This small molecule binds to this protein.
Small molecule (SMILES): CC(=O)N[C@H]1[C@H](O[C@H]2[C@H](O)[C@@H](NC(C)=O)CO[C@@H]2CO)O[C@H](CO)[C@@H](O)[C@@H]1O

Binding-site contacts:
Ligand atom C7 contacts residue PHE119 of chain 1.N at 4.5 Å (hydrophobic).
Ligand atom C3 contacts residue ASN120 of chain 1.N at 3.8 Å.
Ligand atom O5 contacts residue ASN120 of chain 1.N at 2.3 Å (h-bond).
Ligand atom C4 contacts residue ASN120 of chain 1.N at 4.2 Å.
Ligand atom C7 contacts residue ASN120 of chain 1.N at 3.6 Å.
Ligand atom O7 contacts residue LYS131 of chain 1.N at 3.5 Å.
Ligand atom C8 contacts residue SER118 of chain 1.N at 3.4 Å.
Ligand atom C8 contacts residue ASN120 of chain 1.N at 4.4 Å.
Ligand atom C7 contacts residue LYS131 of chain 1.N at 4.4 Å.
Ligand atom O7 contacts residue ASN120 of chain 1.N at 3.7 Å.
Ligand atom C5 contacts residue ASN120 of chain 1.N at 3.6 Å.
Ligand atom N2 contacts residue ASN120 of chain 1.N at 2.9 Å (h-bond).
Ligand atom C8 contacts residue PHE119 of chain 1.N at 3.6 Å (hydrophobic).
Ligand atom C8 contacts residue GLN98 of chain 1.N at 3.7 Å.
Ligand atom C1 contacts residue ASN120 of chain 1.N at 1.4 Å.
Ligand atom C2 contacts residue ASN120 of chain 1.N at 2.5 Å.

Sequence of chain 1.N:
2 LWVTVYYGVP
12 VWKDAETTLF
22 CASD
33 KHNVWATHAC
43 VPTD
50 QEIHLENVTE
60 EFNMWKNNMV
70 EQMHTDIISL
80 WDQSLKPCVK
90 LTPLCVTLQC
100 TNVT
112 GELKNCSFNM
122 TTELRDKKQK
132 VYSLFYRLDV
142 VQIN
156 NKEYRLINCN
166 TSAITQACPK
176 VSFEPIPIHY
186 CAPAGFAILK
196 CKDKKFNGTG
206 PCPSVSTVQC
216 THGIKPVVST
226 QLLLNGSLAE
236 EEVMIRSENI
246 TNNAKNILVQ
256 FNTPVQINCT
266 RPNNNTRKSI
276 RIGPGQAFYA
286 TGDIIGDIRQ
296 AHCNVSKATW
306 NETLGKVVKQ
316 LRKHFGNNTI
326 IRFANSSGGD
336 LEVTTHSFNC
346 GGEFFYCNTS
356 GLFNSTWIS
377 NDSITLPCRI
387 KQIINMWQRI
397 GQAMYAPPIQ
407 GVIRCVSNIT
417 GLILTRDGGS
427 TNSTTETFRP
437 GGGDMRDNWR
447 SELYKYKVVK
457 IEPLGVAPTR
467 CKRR